This protein binds this small molecule.
Small molecule (SMILES): CCCCCCCCCCO[C@@H]1O[C@H](CO)[C@@H](O[C@H]2O[C@H](CO)[C@@H](O)[C@H](O)[C@H]2O)[C@H](O)[C@H]1O

Sequence of chain 1.A:
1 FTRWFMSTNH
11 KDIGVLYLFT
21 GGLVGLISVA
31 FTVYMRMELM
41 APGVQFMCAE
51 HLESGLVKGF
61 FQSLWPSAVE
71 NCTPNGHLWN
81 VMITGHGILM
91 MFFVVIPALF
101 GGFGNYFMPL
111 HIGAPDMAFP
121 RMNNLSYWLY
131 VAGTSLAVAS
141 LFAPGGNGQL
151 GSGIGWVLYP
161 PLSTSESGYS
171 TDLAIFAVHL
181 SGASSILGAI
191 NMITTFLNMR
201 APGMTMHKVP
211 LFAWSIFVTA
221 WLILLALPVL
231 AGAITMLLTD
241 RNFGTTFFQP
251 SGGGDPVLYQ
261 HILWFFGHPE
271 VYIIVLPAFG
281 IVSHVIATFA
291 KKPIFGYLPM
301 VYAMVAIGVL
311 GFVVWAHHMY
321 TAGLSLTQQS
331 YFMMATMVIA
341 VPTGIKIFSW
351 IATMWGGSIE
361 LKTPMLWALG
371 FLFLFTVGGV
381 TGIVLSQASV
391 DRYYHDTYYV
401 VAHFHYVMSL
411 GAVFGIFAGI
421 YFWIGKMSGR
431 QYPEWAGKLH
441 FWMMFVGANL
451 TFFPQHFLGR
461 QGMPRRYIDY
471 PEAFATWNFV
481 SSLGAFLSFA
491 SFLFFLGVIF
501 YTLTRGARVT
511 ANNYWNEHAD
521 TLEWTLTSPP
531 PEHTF

Binding-site contacts:
Ligand atom C57 contacts residue GLN45 of chain 1.A at 3.9 Å.
Ligand atom C2 contacts residue TRD1 of chain 1.N at 3.6 Å.
Ligand atom C6 contacts residue MET40 of chain 1.A at 4.1 Å (hydrophobic).
Ligand atom C4 contacts residue MET40 of chain 1.A at 4.1 Å (hydrophobic).
Ligand atom C22 contacts residue TRD1 of chain 1.M at 3.6 Å.
Ligand atom O6 contacts residue ALA68 of chain 1.A at 4.0 Å.
Ligand atom O5 contacts residue MET40 of chain 1.A at 3.8 Å.
Ligand atom C37 contacts residue PHE486 of chain 1.A at 4.1 Å (hydrophobic).
Ligand atom O61 contacts residue PHE46 of chain 1.A at 4.0 Å.
Ligand atom C1 contacts residue TRD1 of chain 1.M at 3.8 Å.
Ligand atom C7 contacts residue GLN45 of chain 1.A at 3.9 Å.
Ligand atom C11 contacts residue SER67 of chain 1.A at 3.8 Å.
Ligand atom C31 contacts residue PHE486 of chain 1.A at 3.6 Å (hydrophobic).
Ligand atom C34 contacts residue TRD1 of chain 1.M at 4.0 Å.
Ligand atom O3 contacts residue ALA41 of chain 1.A at 4.0 Å.
Ligand atom C18 contacts residue TRD1 of chain 1.M at 4.0 Å.
Ligand atom O61 contacts residue MET40 of chain 1.A at 3.8 Å.
Ligand atom C28 contacts residue TRD1 of chain 1.M at 3.7 Å.
Ligand atom C43 contacts residue PHE486 of chain 1.A at 4.0 Å (hydrophobic).
Ligand atom O2 contacts residue GLN45 of chain 1.A at 3.0 Å (h-bond).
Ligand atom O61 contacts residue MET37 of chain 1.A at 4.1 Å.
Ligand atom C25 contacts residue PHE486 of chain 1.A at 3.8 Å (hydrophobic).
Ligand atom C9 contacts residue GLN45 of chain 1.A at 3.8 Å.
Ligand atom C57 contacts residue PHE46 of chain 1.A at 4.1 Å (hydrophobic).
Ligand atom C8 contacts residue GLN45 of chain 1.A at 3.8 Å.
Ligand atom C11 contacts residue GLN45 of chain 1.A at 3.8 Å.
Ligand atom O2 contacts residue VAL69 of chain 1.A at 3.9 Å.
Ligand atom C18 contacts residue MET40 of chain 1.A at 3.6 Å (hydrophobic).
Ligand atom O61 contacts residue ALA41 of chain 1.A at 3.4 Å.
Ligand atom O49 contacts residue TRD1 of chain 1.N at 3.6 Å.
Ligand atom O5 contacts residue PHE46 of chain 1.A at 4.0 Å.
Ligand atom O61 contacts residue GLN45 of chain 1.A at 3.4 Å (h-bond).
Ligand atom C19 contacts residue MET40 of chain 1.A at 3.7 Å (hydrophobic).
Ligand atom C19 contacts residue TRD1 of chain 1.N at 4.1 Å.
Ligand atom O6 contacts residue SER67 of chain 1.A at 2.8 Å (h-bond).
Ligand atom O49 contacts residue TRD1 of chain 1.M at 3.4 Å.
Ligand atom O6 contacts residue GLN45 of chain 1.A at 3.4 Å.
Ligand atom O16 contacts residue TRD1 of chain 1.M at 3.4 Å.
Ligand atom C18 contacts residue PHE46 of chain 1.A at 4.0 Å (hydrophobic).
Ligand atom O55 contacts residue TRD1 of chain 1.N at 4.1 Å.